The protein below binds the small molecule below.
Small molecule (SMILES): CC(=O)N[C@@H]1[C@@H](O)[C@H](O)[C@@H](CO)O[C@H]1O

Sequence of chain 26.E:
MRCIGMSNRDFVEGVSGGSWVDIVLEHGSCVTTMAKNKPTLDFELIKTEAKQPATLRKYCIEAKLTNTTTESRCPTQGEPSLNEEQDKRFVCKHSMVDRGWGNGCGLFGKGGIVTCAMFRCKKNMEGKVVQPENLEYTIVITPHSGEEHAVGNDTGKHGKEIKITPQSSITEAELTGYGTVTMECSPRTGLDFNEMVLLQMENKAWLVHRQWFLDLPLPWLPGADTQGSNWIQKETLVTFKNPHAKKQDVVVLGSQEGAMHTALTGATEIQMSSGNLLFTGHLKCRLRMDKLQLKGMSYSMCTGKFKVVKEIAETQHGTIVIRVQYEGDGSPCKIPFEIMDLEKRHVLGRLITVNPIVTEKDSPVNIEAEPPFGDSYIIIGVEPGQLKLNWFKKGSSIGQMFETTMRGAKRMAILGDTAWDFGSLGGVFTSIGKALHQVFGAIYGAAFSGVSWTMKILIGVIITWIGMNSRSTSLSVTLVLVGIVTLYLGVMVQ

Binding-site contacts:
Ligand atom O7 contacts residue PHE90 of chain 26.E at 3.4 Å.
Ligand atom O5 contacts residue ASN67 of chain 26.E at 2.4 Å (h-bond).
Ligand atom O7 contacts residue ARG89 of chain 26.E at 3.8 Å.
Ligand atom O7 contacts residue MET118 of chain 26.E at 3.4 Å.
Ligand atom C1 contacts residue ASN67 of chain 26.E at 1.4 Å.
Ligand atom C4 contacts residue ASN67 of chain 26.E at 4.2 Å.
Ligand atom C7 contacts residue ASN67 of chain 26.E at 3.6 Å.
Ligand atom N2 contacts residue ASN67 of chain 26.E at 2.9 Å (h-bond).
Ligand atom C3 contacts residue ASN67 of chain 26.E at 3.8 Å.
Ligand atom C7 contacts residue PHE90 of chain 26.E at 4.1 Å (hydrophobic).
Ligand atom C5 contacts residue ASN67 of chain 26.E at 3.7 Å.
Ligand atom C2 contacts residue ASN67 of chain 26.E at 2.5 Å.
Ligand atom C8 contacts residue ASN67 of chain 26.E at 3.9 Å.
Ligand atom O7 contacts residue ASN67 of chain 26.E at 4.5 Å.
Ligand atom C7 contacts residue MET118 of chain 26.E at 4.1 Å (hydrophobic).
Ligand atom N2 contacts residue MET118 of chain 26.E at 3.9 Å.